A small-molecule ligand and the protein it binds are described below.
Small molecule (SMILES): CC[C@@H](CO)N1C(=O)[C@H](CC(=O)O)O[C@@H](c2cccc(Cl)c2)[C@H]1c1ccc(Cl)cc1

Binding-site contacts:
Ligand atom C12 contacts residue GLY42 of chain 1.B at 3.9 Å.
Ligand atom C7 contacts residue VAL77 of chain 1.B at 4.0 Å (hydrophobic).
Ligand atom CL1 contacts residue LEU41 of chain 1.B at 4.0 Å.
Ligand atom C12 contacts residue LEU38 of chain 1.B at 3.5 Å (hydrophobic).
Ligand atom C22 contacts residue VAL77 of chain 1.B at 4.3 Å (hydrophobic).
Ligand atom C19 contacts residue LEU38 of chain 1.B at 3.7 Å (hydrophobic).
Ligand atom C12 contacts residue LEU41 of chain 1.B at 4.1 Å (hydrophobic).
Ligand atom C4 contacts residue ILE45 of chain 1.B at 4.0 Å (hydrophobic).
Ligand atom C20 contacts residue HIS80 of chain 1.B at 3.5 Å.
Ligand atom C17 contacts residue LEU38 of chain 1.B at 4.2 Å (hydrophobic).
Ligand atom O4 contacts residue LYS78 of chain 1.B at 4.2 Å.
Ligand atom CL1 contacts residue ILE83 of chain 1.B at 3.7 Å.
Ligand atom O1 contacts residue VAL77 of chain 1.B at 3.7 Å.
Ligand atom CL1 contacts residue PHE70 of chain 1.B at 3.9 Å.
Ligand atom C3 contacts residue MET46 of chain 1.B at 3.8 Å (hydrophobic).
Ligand atom O1 contacts residue HIS80 of chain 1.B at 3.5 Å (h-bond).
Ligand atom CL1 contacts residue ILE45 of chain 1.B at 3.9 Å.
Ligand atom CL1 contacts residue PHE75 of chain 1.B at 4.3 Å.
Ligand atom C13 contacts residue ILE83 of chain 1.B at 4.2 Å (hydrophobic).
Ligand atom C14 contacts residue ILE45 of chain 1.B at 4.3 Å (hydrophobic).
Ligand atom CL2 contacts residue ILE83 of chain 1.B at 3.6 Å.
Ligand atom O4 contacts residue VAL77 of chain 1.B at 3.4 Å (h-bond).
Ligand atom O4 contacts residue HIS80 of chain 1.B at 3.2 Å (h-bond).
Ligand atom CL2 contacts residue TYR84 of chain 1.B at 3.9 Å.
Ligand atom C18 contacts residue HIS80 of chain 1.B at 4.2 Å.
Ligand atom C13 contacts residue ILE45 of chain 1.B at 4.0 Å (hydrophobic).
Ligand atom C3 contacts residue GLY42 of chain 1.B at 4.2 Å.
Ligand atom C4 contacts residue MET46 of chain 1.B at 4.2 Å (hydrophobic).
Ligand atom C1 contacts residue GLY42 of chain 1.B at 4.2 Å.
Ligand atom C22 contacts residue HIS80 of chain 1.B at 3.6 Å.
Ligand atom C10 contacts residue HIS80 of chain 1.B at 4.0 Å.
Ligand atom O5 contacts residue HIS80 of chain 1.B at 3.5 Å.
Ligand atom C11 contacts residue GLY42 of chain 1.B at 3.9 Å.
Ligand atom C19 contacts residue HIS80 of chain 1.B at 3.8 Å.
Ligand atom CL2 contacts residue LEU38 of chain 1.B at 3.9 Å.
Ligand atom CL2 contacts residue HIS80 of chain 1.B at 3.5 Å.
Ligand atom C18 contacts residue TYR84 of chain 1.B at 3.9 Å (hydrophobic).
Ligand atom C18 contacts residue LEU38 of chain 1.B at 3.6 Å (hydrophobic).
Ligand atom C11 contacts residue LEU38 of chain 1.B at 3.5 Å (hydrophobic).
Ligand atom C14 contacts residue ILE83 of chain 1.B at 4.0 Å (hydrophobic).

Sequence of chain 1.B:
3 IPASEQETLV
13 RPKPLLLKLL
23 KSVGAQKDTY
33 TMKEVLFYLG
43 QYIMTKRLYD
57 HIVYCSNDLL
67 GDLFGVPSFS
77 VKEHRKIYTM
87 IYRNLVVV